Binding-site contacts:
Ligand atom O4 contacts residue SER73 of chain 1.C at 4.5 Å.
Ligand atom C7 contacts residue ASN390 of chain 1.B at 3.6 Å.
Ligand atom C2 contacts residue ASN390 of chain 1.B at 2.6 Å.
Ligand atom C5 contacts residue ASN390 of chain 1.B at 3.8 Å.
Ligand atom C6 contacts residue PHE72 of chain 1.C at 3.6 Å (hydrophobic).
Ligand atom O4 contacts residue PHE75 of chain 1.C at 4.4 Å.
Ligand atom C3 contacts residue ASN390 of chain 1.B at 3.9 Å.
Ligand atom C1 contacts residue ASN390 of chain 1.B at 1.5 Å.
Ligand atom C6 contacts residue PHE74 of chain 1.C at 3.9 Å (hydrophobic).
Ligand atom C8 contacts residue PRO362 of chain 1.B at 3.6 Å (hydrophobic).
Ligand atom O4 contacts residue PHE74 of chain 1.C at 3.2 Å (h-bond).
Ligand atom O5 contacts residue ASN390 of chain 1.B at 2.4 Å (h-bond).
Ligand atom C5 contacts residue PHE74 of chain 1.C at 4.5 Å (hydrophobic).
Ligand atom N2 contacts residue SER389 of chain 1.B at 2.8 Å (h-bond).
Ligand atom C8 contacts residue GLY71 of chain 1.C at 4.3 Å.
Ligand atom C8 contacts residue PHE72 of chain 1.C at 4.3 Å (hydrophobic).
Ligand atom C4 contacts residue PHE74 of chain 1.C at 4.4 Å (hydrophobic).
Ligand atom C2 contacts residue SER389 of chain 1.B at 3.9 Å.
Ligand atom O7 contacts residue SER389 of chain 1.B at 4.0 Å.
Ligand atom O5 contacts residue SER73 of chain 1.C at 4.2 Å.
Ligand atom O7 contacts residue ASN390 of chain 1.B at 3.8 Å.
Ligand atom C1 contacts residue SER389 of chain 1.B at 4.1 Å.
Ligand atom C7 contacts residue SER389 of chain 1.B at 3.1 Å.
Ligand atom C4 contacts residue ASN390 of chain 1.B at 4.3 Å.
Ligand atom C8 contacts residue SER389 of chain 1.B at 2.9 Å.
Ligand atom N2 contacts residue ASN390 of chain 1.B at 3.0 Å (h-bond).
Ligand atom C6 contacts residue SER73 of chain 1.C at 4.2 Å.
Ligand atom O7 contacts residue CYS360 of chain 1.B at 3.8 Å.

Sequence of chain 1.C:
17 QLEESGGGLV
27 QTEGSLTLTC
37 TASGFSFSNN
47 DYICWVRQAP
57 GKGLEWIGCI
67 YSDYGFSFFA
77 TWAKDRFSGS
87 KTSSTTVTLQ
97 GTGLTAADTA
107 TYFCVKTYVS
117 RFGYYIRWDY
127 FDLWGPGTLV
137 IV

Sequence of chain 1.B:
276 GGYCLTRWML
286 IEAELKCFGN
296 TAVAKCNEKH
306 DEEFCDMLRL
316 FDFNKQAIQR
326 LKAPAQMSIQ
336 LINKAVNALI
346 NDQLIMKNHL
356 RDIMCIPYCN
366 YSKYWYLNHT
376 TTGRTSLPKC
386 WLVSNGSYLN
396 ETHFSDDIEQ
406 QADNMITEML

This protein binds this small molecule.
Small molecule (SMILES): CC(=O)N[C@H]1[C@H](O[C@H]2[C@H](O)[C@@H](NC(C)=O)CO[C@@H]2CO[C@@H]2O[C@@H](C)[C@@H](O)[C@@H](O)[C@@H]2O)O[C@H](CO)[C@@H](O[C@@H]2O[C@H](CO)[C@@H](O)[C@H](O)[C@@H]2O)[C@@H]1O